The small molecule below binds the protein below.
Small molecule (SMILES): O=C1CCCCC1=O

Sequence of chain 2.B:
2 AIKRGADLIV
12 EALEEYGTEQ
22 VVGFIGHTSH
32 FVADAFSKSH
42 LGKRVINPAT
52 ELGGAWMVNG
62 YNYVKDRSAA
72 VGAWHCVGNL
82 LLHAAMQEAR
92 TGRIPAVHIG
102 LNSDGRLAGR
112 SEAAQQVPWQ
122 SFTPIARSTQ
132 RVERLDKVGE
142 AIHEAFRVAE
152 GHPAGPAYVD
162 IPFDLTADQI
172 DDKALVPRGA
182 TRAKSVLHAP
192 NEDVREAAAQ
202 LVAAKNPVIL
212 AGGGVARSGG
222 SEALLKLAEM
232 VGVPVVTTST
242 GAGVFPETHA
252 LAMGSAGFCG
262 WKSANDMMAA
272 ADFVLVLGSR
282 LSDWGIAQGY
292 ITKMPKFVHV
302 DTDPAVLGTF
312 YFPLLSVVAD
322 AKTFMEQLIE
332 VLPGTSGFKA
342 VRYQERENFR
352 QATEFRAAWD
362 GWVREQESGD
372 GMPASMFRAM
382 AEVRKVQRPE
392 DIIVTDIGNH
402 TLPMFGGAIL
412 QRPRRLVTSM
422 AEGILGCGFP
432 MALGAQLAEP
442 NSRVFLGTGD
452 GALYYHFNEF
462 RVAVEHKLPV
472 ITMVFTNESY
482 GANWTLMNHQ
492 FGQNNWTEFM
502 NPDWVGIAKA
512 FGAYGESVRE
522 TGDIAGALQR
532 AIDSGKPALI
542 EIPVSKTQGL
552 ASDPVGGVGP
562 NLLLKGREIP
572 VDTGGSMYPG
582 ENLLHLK

Sequence of chain 2.A:
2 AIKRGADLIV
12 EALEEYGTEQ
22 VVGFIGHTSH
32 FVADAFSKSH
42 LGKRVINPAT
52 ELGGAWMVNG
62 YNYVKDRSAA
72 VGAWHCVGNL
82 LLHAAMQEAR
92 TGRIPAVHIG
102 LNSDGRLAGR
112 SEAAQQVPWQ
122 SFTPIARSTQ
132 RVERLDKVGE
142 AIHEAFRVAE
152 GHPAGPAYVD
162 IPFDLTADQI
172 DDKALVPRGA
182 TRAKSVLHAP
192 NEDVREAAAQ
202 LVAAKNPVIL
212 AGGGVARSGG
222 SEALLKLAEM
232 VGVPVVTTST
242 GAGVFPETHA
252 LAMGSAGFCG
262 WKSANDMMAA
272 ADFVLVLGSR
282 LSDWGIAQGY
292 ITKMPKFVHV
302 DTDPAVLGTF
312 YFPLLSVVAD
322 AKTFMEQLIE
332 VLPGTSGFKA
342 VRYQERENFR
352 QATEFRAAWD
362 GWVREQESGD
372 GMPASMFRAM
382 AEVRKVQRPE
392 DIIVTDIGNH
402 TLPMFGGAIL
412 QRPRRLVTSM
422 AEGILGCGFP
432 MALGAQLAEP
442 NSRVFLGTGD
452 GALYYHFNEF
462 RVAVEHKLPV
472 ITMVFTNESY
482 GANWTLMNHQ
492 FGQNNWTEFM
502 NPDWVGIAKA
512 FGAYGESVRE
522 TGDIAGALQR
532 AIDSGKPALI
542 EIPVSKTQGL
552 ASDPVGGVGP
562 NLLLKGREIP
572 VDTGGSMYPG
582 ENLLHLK

Binding-site contacts:
Ligand atom O1 contacts residue TPP1 of chain 2.F at 2.7 Å (h-bond).
Ligand atom C1 contacts residue HIS76 of chain 2.B at 3.7 Å.
Ligand atom C4 contacts residue LEU551 of chain 2.A at 4.4 Å (hydrophobic).
Ligand atom C3 contacts residue ASN484 of chain 2.A at 4.0 Å.
Ligand atom C2 contacts residue TPP1 of chain 2.F at 3.2 Å.
Ligand atom C6 contacts residue ILE398 of chain 2.A at 3.9 Å (hydrophobic).
Ligand atom O1 contacts residue HIS28 of chain 2.B at 4.0 Å.
Ligand atom O1 contacts residue GLY424 of chain 2.A at 4.3 Å.
Ligand atom C4 contacts residue TRP285 of chain 2.A at 4.3 Å (hydrophobic).
Ligand atom C5 contacts residue ILE398 of chain 2.A at 4.3 Å (hydrophobic).
Ligand atom C2 contacts residue HIS76 of chain 2.B at 3.9 Å.
Ligand atom C6 contacts residue HIS28 of chain 2.B at 4.4 Å.
Ligand atom C1 contacts residue GLN116 of chain 2.B at 4.0 Å.
Ligand atom C5 contacts residue TPP1 of chain 2.F at 4.2 Å.
Ligand atom C2 contacts residue ASN484 of chain 2.A at 4.2 Å.
Ligand atom O2 contacts residue HIS76 of chain 2.B at 3.5 Å (h-bond).
Ligand atom C5 contacts residue TRP285 of chain 2.A at 3.8 Å (hydrophobic).
Ligand atom C2 contacts residue HIS28 of chain 2.B at 3.1 Å.
Ligand atom C6 contacts residue GLN116 of chain 2.B at 4.1 Å.
Ligand atom O2 contacts residue HIS28 of chain 2.B at 3.2 Å (h-bond).
Ligand atom C2 contacts residue GLY27 of chain 2.B at 4.5 Å.
Ligand atom C3 contacts residue HIS28 of chain 2.B at 3.4 Å.
Ligand atom O2 contacts residue TPP1 of chain 2.F at 3.3 Å.
Ligand atom C6 contacts residue TPP1 of chain 2.F at 3.4 Å.
Ligand atom O1 contacts residue GLN116 of chain 2.B at 3.2 Å (h-bond).
Ligand atom O1 contacts residue HIS76 of chain 2.B at 2.7 Å (h-bond).
Ligand atom C1 contacts residue TRP285 of chain 2.A at 4.0 Å (hydrophobic).
Ligand atom C3 contacts residue TPP1 of chain 2.F at 4.1 Å.
Ligand atom C5 contacts residue LEU551 of chain 2.A at 4.0 Å (hydrophobic).
Ligand atom O2 contacts residue ASN484 of chain 2.A at 3.4 Å (h-bond).
Ligand atom C6 contacts residue TRP285 of chain 2.A at 3.4 Å (hydrophobic).
Ligand atom O2 contacts residue GLY27 of chain 2.B at 3.2 Å.
Ligand atom O1 contacts residue TRP285 of chain 2.A at 4.3 Å.
Ligand atom C4 contacts residue LEU563 of chain 2.A at 4.0 Å (hydrophobic).
Ligand atom C4 contacts residue HIS28 of chain 2.B at 3.8 Å.
Ligand atom C1 contacts residue TPP1 of chain 2.F at 3.0 Å.
Ligand atom C1 contacts residue HIS28 of chain 2.B at 3.7 Å.